Binding-site contacts:
Ligand atom C8 contacts residue ASN123 of chain 1.C at 3.6 Å.
Ligand atom C4 contacts residue ASN123 of chain 1.C at 4.3 Å.
Ligand atom C5 contacts residue ASN123 of chain 1.C at 3.7 Å.
Ligand atom C7 contacts residue THR146 of chain 1.C at 3.6 Å.
Ligand atom N2 contacts residue ASN123 of chain 1.C at 2.7 Å (h-bond).
Ligand atom C8 contacts residue PRO121 of chain 1.C at 4.2 Å (hydrophobic).
Ligand atom C8 contacts residue SER122 of chain 1.C at 4.3 Å.
Ligand atom C1 contacts residue ASN123 of chain 1.C at 1.4 Å.
Ligand atom O5 contacts residue ASN123 of chain 1.C at 2.4 Å (h-bond).
Ligand atom C2 contacts residue ASN123 of chain 1.C at 2.7 Å.
Ligand atom O7 contacts residue THR146 of chain 1.C at 3.1 Å (h-bond).
Ligand atom C7 contacts residue ASN123 of chain 1.C at 3.5 Å.
Ligand atom O7 contacts residue ASN123 of chain 1.C at 4.2 Å.
Ligand atom N2 contacts residue THR146 of chain 1.C at 3.6 Å.
Ligand atom C3 contacts residue ASN123 of chain 1.C at 3.9 Å.

Sequence of chain 1.C:
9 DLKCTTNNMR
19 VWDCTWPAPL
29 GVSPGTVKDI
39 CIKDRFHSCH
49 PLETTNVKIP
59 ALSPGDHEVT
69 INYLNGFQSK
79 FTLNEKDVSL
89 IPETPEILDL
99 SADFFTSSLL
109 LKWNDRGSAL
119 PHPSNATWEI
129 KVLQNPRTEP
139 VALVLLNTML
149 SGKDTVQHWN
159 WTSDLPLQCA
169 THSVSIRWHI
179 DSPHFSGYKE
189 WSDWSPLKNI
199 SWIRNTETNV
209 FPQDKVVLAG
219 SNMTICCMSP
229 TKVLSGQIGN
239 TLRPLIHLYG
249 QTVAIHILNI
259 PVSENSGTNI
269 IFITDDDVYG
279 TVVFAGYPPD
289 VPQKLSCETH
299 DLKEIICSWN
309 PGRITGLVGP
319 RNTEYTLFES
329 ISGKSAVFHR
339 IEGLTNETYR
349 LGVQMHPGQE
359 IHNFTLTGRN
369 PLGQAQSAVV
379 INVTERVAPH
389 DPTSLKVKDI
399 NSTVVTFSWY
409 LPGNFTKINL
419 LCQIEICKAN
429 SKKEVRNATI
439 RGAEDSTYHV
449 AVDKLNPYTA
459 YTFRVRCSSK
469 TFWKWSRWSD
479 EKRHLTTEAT

A small-molecule ligand and the protein it binds are described below.
Small molecule (SMILES): CC(=O)N[C@H]1[C@H](O[C@H]2[C@H](O)[C@@H](NC(C)=O)CO[C@@H]2CO)O[C@H](CO)[C@@H](O)[C@@H]1O